Binding-site contacts:
Ligand atom N contacts residue 3FG3 of chain 1.D at 2.7 Å (h-bond).
Ligand atom C contacts residue LYS267 of chain 1.A at 3.5 Å.
Ligand atom O contacts residue MET266 of chain 1.A at 3.3 Å.
Ligand atom OD1 contacts residue GLY272 of chain 1.A at 3.1 Å.
Ligand atom C contacts residue SER11 of chain 1.A at 3.5 Å.
Ligand atom ODE contacts residue HIS9 of chain 1.A at 2.6 Å (h-bond).
Ligand atom C1 contacts residue LYS267 of chain 1.A at 3.4 Å.
Ligand atom O contacts residue ARG274 of chain 1.A at 2.9 Å (salt-bridge).
Ligand atom CD1 contacts residue ALA273 of chain 1.A at 3.5 Å (hydrophobic).
Ligand atom O contacts residue HIS9 of chain 1.A at 3.2 Å (h-bond).
Ligand atom O4 contacts residue LYS267 of chain 1.A at 2.8 Å (salt-bridge).
Ligand atom O contacts residue SER11 of chain 1.A at 2.7 Å (h-bond).
Ligand atom CA contacts residue ARG274 of chain 1.A at 3.1 Å.
Ligand atom O4 contacts residue SER12 of chain 1.A at 3.3 Å.
Ligand atom CG2 contacts residue LYS267 of chain 1.A at 3.5 Å.
Ligand atom OD1 contacts residue GLY268 of chain 1.A at 2.9 Å (h-bond).
Ligand atom O contacts residue 3MY2 of chain 1.D at 3.2 Å.
Ligand atom C contacts residue 3FG3 of chain 1.D at 3.4 Å.
Ligand atom C contacts residue ARG274 of chain 1.A at 3.4 Å.
Ligand atom OXT contacts residue SER12 of chain 1.A at 2.8 Å (h-bond).
Ligand atom O contacts residue HIS10 of chain 1.A at 2.6 Å (h-bond).
Ligand atom O contacts residue ALA273 of chain 1.A at 3.5 Å.
Ligand atom CB contacts residue ARG274 of chain 1.A at 2.9 Å.
Ligand atom OXT contacts residue HIS10 of chain 1.A at 3.0 Å.
Ligand atom OD1 contacts residue GLY269 of chain 1.A at 2.6 Å (h-bond).
Ligand atom N contacts residue MET266 of chain 1.A at 3.3 Å (h-bond).
Ligand atom O4 contacts residue LYS247 of chain 1.A at 3.3 Å.
Ligand atom C contacts residue HIS9 of chain 1.A at 3.5 Å.
Ligand atom CD1 contacts residue GLY269 of chain 1.A at 3.3 Å.
Ligand atom OD1 contacts residue LYS267 of chain 1.A at 3.1 Å.
Ligand atom CD2 contacts residue GHP4 of chain 1.D at 3.3 Å.
Ligand atom O contacts residue LYS267 of chain 1.A at 3.3 Å.
Ligand atom C contacts residue HIS10 of chain 1.A at 3.3 Å.
Ligand atom CZ contacts residue GLY269 of chain 1.A at 3.1 Å.
Ligand atom OD1 contacts residue ALA273 of chain 1.A at 3.5 Å (h-bond).
Ligand atom ODE contacts residue 3FG3 of chain 1.D at 3.5 Å (h-bond).
Ligand atom ODE contacts residue GHP4 of chain 1.D at 3.0 Å (h-bond).
Ligand atom OXT contacts residue SER11 of chain 1.A at 3.2 Å (h-bond).
Ligand atom O contacts residue LYS267 of chain 1.A at 3.4 Å (salt-bridge).
Ligand atom O contacts residue 3FG3 of chain 1.D at 3.2 Å (h-bond).

The protein below binds the small molecule below.
Small molecule (SMILES): N[C@H]1C(=O)N[C@@H]2Cc3ccc(c(Cl)c3)Oc3cc4cc(c3O)Oc3ccc(cc3Cl)[C@@H](O)[C@@H]3NC(=O)[C@H](NC(=O)[C@@H]4NC(=O)[C@@H](NC2=O)c2cc(O)cc(c2)Oc2cc1ccc2O)c1ccc(O)c(c1)-c1c(O)cc(O)cc1[C@@H](C(=O)O)NC3=O

Sequence of chain 1.A:
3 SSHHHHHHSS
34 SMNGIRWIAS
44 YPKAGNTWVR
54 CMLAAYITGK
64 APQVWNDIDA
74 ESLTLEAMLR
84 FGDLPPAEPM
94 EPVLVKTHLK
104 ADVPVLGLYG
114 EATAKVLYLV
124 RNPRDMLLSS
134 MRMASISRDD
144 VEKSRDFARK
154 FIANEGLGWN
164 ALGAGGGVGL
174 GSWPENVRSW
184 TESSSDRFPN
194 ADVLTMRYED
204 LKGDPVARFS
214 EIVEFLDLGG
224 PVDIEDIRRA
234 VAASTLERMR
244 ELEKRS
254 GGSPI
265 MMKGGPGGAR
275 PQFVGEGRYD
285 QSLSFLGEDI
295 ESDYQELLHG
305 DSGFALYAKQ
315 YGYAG